Binding-site contacts:
Ligand atom N3 contacts residue TRP30 of chain 1.B at 4.3 Å.
Ligand atom N1 contacts residue GLU77 of chain 1.B at 3.1 Å (salt-bridge).
Ligand atom O1A contacts residue LYS136 of chain 1.B at 4.2 Å.
Ligand atom O3A contacts residue ASP64 of chain 1.B at 4.3 Å.
Ligand atom N1 contacts residue TRP76 of chain 1.B at 3.6 Å.
Ligand atom N3 contacts residue TRP76 of chain 1.B at 3.9 Å.
Ligand atom C6 contacts residue TRP76 of chain 1.B at 3.5 Å (hydrophobic).
Ligand atom N9 contacts residue TRP30 of chain 1.B at 3.5 Å (h-bond).
Ligand atom C6 contacts residue TRP30 of chain 1.B at 4.2 Å (hydrophobic).
Ligand atom C4 contacts residue TRP76 of chain 1.B at 3.8 Å (hydrophobic).
Ligand atom C2' contacts residue TRP76 of chain 1.B at 4.0 Å (hydrophobic).
Ligand atom C1' contacts residue TRP30 of chain 1.B at 3.5 Å (hydrophobic).
Ligand atom C8 contacts residue TRP30 of chain 1.B at 3.5 Å (hydrophobic).
Ligand atom O6 contacts residue TRP76 of chain 1.B at 2.9 Å (h-bond).
Ligand atom N7 contacts residue TRP30 of chain 1.B at 3.3 Å.
Ligand atom O6 contacts residue GLU77 of chain 1.B at 3.8 Å.
Ligand atom O3A contacts residue ARG131 of chain 1.B at 3.5 Å (salt-bridge).
Ligand atom N9 contacts residue TRP76 of chain 1.B at 3.9 Å.
Ligand atom C2 contacts residue TRP76 of chain 1.B at 4.0 Å (hydrophobic).
Ligand atom O3A contacts residue ASN129 of chain 1.B at 4.1 Å.
Ligand atom C6 contacts residue GLU77 of chain 1.B at 3.9 Å.
Ligand atom C5 contacts residue TRP30 of chain 1.B at 3.7 Å (hydrophobic).
Ligand atom O6 contacts residue MET75 of chain 1.B at 3.3 Å.
Ligand atom O2A contacts residue ARG86 of chain 1.B at 4.2 Å.
Ligand atom CM7 contacts residue TRP76 of chain 1.B at 3.8 Å (hydrophobic).
Ligand atom CM7 contacts residue TRP30 of chain 1.B at 3.6 Å (hydrophobic).
Ligand atom O1A contacts residue ARG131 of chain 1.B at 3.2 Å (salt-bridge).
Ligand atom N1 contacts residue MET75 of chain 1.B at 4.0 Å.
Ligand atom C3' contacts residue TRP76 of chain 1.B at 4.4 Å (hydrophobic).
Ligand atom O2A contacts residue LYS136 of chain 1.B at 4.3 Å.
Ligand atom CM7 contacts residue TRP140 of chain 1.B at 4.1 Å (hydrophobic).
Ligand atom N7 contacts residue TRP76 of chain 1.B at 3.6 Å.
Ligand atom C5 contacts residue TRP76 of chain 1.B at 3.8 Å (hydrophobic).
Ligand atom C4 contacts residue TRP30 of chain 1.B at 3.8 Å (hydrophobic).
Ligand atom C8 contacts residue TRP76 of chain 1.B at 3.9 Å (hydrophobic).
Ligand atom O6 contacts residue TRP30 of chain 1.B at 4.2 Å.
Ligand atom C2 contacts residue GLU77 of chain 1.B at 3.6 Å.
Ligand atom PA contacts residue ARG131 of chain 1.B at 4.0 Å.
Ligand atom N2 contacts residue GLU77 of chain 1.B at 2.8 Å (salt-bridge).
Ligand atom O4' contacts residue TRP30 of chain 1.B at 3.2 Å (h-bond).

Sequence of chain 1.B:
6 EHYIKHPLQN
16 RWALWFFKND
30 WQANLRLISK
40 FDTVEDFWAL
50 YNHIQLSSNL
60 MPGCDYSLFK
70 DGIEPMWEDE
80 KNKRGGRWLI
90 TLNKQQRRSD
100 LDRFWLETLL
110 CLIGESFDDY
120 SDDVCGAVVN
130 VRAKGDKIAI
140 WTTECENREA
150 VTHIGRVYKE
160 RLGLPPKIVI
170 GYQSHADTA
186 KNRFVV

A small-molecule ligand and the protein it binds are described below.
Small molecule (SMILES): CN1CN([C@@H]2O[C@H](CO[P](=O)(O)O[P](=O)(O)OP(=O)(O)O)[C@@H](O)[C@H]2O)c2nc(N)[nH]c(=O)c21